Sequence of chain 1.B:
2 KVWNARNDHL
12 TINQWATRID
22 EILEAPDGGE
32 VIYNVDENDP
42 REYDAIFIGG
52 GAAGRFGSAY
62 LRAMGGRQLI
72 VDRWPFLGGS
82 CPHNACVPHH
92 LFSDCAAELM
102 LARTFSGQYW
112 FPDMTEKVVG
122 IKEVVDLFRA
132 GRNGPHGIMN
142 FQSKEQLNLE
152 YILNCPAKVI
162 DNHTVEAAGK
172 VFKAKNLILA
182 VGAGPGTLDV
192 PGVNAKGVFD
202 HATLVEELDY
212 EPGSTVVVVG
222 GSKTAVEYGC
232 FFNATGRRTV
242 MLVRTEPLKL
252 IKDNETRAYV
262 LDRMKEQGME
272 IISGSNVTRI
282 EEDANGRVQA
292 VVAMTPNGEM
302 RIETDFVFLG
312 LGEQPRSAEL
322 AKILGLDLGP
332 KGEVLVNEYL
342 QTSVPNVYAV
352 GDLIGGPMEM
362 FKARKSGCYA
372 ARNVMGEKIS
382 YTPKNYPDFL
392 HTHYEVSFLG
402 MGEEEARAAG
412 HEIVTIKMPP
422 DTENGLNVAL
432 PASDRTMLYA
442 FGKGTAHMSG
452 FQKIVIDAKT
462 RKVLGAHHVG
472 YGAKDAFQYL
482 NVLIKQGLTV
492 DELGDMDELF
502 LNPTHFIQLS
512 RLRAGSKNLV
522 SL

Binding-site contacts:
Ligand atom SAE contacts residue MET140 of chain 1.B at 4.2 Å.
Ligand atom CAF contacts residue ARG365 of chain 1.B at 4.3 Å.
Ligand atom CAK contacts residue MET140 of chain 1.B at 3.4 Å (hydrophobic).
Ligand atom SAH contacts residue PRO83 of chain 1.B at 3.7 Å.
Ligand atom SAH contacts residue VAL88 of chain 1.B at 3.9 Å.
Ligand atom CAK contacts residue LEU431 of chain 1.A at 3.8 Å (hydrophobic).
Ligand atom CAF contacts residue MET140 of chain 1.B at 4.0 Å (hydrophobic).
Ligand atom OAD contacts residue ARG56 of chain 1.B at 2.8 Å (salt-bridge).
Ligand atom OAL contacts residue ARG365 of chain 1.B at 2.9 Å (salt-bridge).
Ligand atom CAG contacts residue PHE501 of chain 1.A at 3.8 Å (hydrophobic).
Ligand atom OAC contacts residue PRO136 of chain 1.B at 3.9 Å.
Ligand atom OAB contacts residue GLY79 of chain 1.B at 3.6 Å.
Ligand atom OAC contacts residue MET140 of chain 1.B at 3.0 Å.
Ligand atom CAG contacts residue MET361 of chain 1.B at 4.1 Å (hydrophobic).
Ligand atom SAH contacts residue CYS82 of chain 1.B at 4.1 Å.
Ligand atom OAB contacts residue GLY52 of chain 1.B at 4.3 Å.
Ligand atom SAE contacts residue ARG365 of chain 1.B at 3.7 Å.
Ligand atom CAF contacts residue GLY79 of chain 1.B at 3.9 Å.
Ligand atom OAB contacts residue MET140 of chain 1.B at 4.2 Å.
Ligand atom OAD contacts residue ARG365 of chain 1.B at 3.5 Å (salt-bridge).
Ligand atom OAB contacts residue ARG56 of chain 1.B at 2.7 Å (salt-bridge).
Ligand atom SAE contacts residue MET361 of chain 1.B at 4.3 Å.
Ligand atom OAD contacts residue MET140 of chain 1.B at 3.8 Å.
Ligand atom SAE contacts residue PHE57 of chain 1.B at 4.0 Å.
Ligand atom CAG contacts residue ARG365 of chain 1.B at 3.6 Å.
Ligand atom CAK contacts residue PRO136 of chain 1.B at 3.4 Å (hydrophobic).
Ligand atom OAB contacts residue PHE57 of chain 1.B at 4.2 Å.
Ligand atom CAJ contacts residue MET140 of chain 1.B at 3.6 Å (hydrophobic).
Ligand atom CAJ contacts residue PRO83 of chain 1.B at 4.1 Å (hydrophobic).
Ligand atom OAL contacts residue PHE57 of chain 1.B at 3.7 Å.
Ligand atom OAL contacts residue ALA53 of chain 1.B at 3.8 Å.
Ligand atom OAD contacts residue PHE57 of chain 1.B at 3.4 Å.
Ligand atom OAC contacts residue PRO83 of chain 1.B at 3.3 Å.
Ligand atom CAJ contacts residue PRO136 of chain 1.B at 3.8 Å (hydrophobic).
Ligand atom OAB contacts residue ALA53 of chain 1.B at 4.0 Å.
Ligand atom SAH contacts residue PHE501 of chain 1.A at 3.8 Å.
Ligand atom OAL contacts residue MET361 of chain 1.B at 3.2 Å.
Ligand atom CAF contacts residue MET361 of chain 1.B at 4.3 Å (hydrophobic).
Ligand atom SAE contacts residue ARG56 of chain 1.B at 3.7 Å.
Ligand atom CAI contacts residue PHE501 of chain 1.A at 4.2 Å (hydrophobic).

This small molecule binds to this protein.
Small molecule (SMILES): CC(=O)CSCCS(=O)(=O)O

Sequence of chain 1.A:
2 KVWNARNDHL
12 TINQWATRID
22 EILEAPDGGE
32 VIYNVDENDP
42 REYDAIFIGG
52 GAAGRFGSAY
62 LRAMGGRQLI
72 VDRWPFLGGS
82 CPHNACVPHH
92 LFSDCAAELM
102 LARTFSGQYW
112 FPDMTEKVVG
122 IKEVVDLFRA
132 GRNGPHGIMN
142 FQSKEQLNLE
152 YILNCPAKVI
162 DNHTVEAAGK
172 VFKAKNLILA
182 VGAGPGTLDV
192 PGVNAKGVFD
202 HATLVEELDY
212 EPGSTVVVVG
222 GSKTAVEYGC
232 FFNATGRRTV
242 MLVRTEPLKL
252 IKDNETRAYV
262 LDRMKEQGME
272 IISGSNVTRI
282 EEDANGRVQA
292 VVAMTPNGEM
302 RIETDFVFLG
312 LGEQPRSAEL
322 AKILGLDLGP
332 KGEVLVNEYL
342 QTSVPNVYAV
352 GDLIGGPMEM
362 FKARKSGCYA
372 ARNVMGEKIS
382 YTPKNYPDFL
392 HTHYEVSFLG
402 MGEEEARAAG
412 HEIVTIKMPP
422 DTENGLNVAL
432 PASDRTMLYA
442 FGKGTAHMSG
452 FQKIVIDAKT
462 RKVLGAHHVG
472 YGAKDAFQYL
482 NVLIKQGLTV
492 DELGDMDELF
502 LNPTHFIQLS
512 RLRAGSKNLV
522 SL